A small-molecule ligand and the protein it binds are described below.
Small molecule (SMILES): NS(=O)(=O)c1ccc(C(=O)Cn2cnc3ccccc32)cc1Cl

Sequence of chain 1.D:
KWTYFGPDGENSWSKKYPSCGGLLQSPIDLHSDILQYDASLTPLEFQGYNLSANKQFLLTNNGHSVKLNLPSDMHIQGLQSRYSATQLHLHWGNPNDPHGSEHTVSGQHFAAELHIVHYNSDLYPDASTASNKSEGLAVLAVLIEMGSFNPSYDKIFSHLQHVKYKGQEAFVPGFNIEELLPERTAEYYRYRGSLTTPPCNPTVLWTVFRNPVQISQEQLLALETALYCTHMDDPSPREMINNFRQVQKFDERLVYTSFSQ

Binding-site contacts:
Ligand atom O9 contacts residue TRP208 of chain 1.D at 3.4 Å.
Ligand atom C23 contacts residue SER130 of chain 1.D at 3.9 Å.
Ligand atom O9 contacts residue LEU197 of chain 1.D at 3.4 Å.
Ligand atom C16 contacts residue SER130 of chain 1.D at 3.9 Å.
Ligand atom N10 contacts residue HIS91 of chain 1.D at 3.2 Å (h-bond).
Ligand atom C23 contacts residue SER133 of chain 1.D at 3.8 Å.
Ligand atom S7 contacts residue HIS117 of chain 1.D at 3.9 Å.
Ligand atom C5 contacts residue VAL119 of chain 1.D at 3.9 Å (hydrophobic).
Ligand atom N14 contacts residue SO41 of chain 1.W at 3.8 Å.
Ligand atom N10 contacts residue HIS93 of chain 1.D at 3.3 Å (h-bond).
Ligand atom C2 contacts residue THR199 of chain 1.D at 3.3 Å.
Ligand atom C22 contacts residue SER133 of chain 1.D at 3.8 Å.
Ligand atom S7 contacts residue THR198 of chain 1.D at 3.9 Å.
Ligand atom N10 contacts residue HIS117 of chain 1.D at 3.4 Å (h-bond).
Ligand atom O8 contacts residue HIS117 of chain 1.D at 3.2 Å (h-bond).
Ligand atom C13 contacts residue SO41 of chain 1.W at 3.4 Å.
Ligand atom CL1 contacts residue VAL119 of chain 1.D at 3.9 Å.
Ligand atom S7 contacts residue ZN1 of chain 1.U at 3.0 Å.
Ligand atom S7 contacts residue HIS91 of chain 1.D at 3.9 Å.
Ligand atom O8 contacts residue TRP208 of chain 1.D at 3.9 Å.
Ligand atom C6 contacts residue LEU197 of chain 1.D at 3.8 Å (hydrophobic).
Ligand atom C21 contacts residue PRO201 of chain 1.D at 3.5 Å (hydrophobic).
Ligand atom C3 contacts residue THR199 of chain 1.D at 3.6 Å.
Ligand atom O9 contacts residue THR198 of chain 1.D at 2.9 Å (h-bond).
Ligand atom O8 contacts residue ZN1 of chain 1.U at 2.9 Å.
Ligand atom C4 contacts residue LEU197 of chain 1.D at 3.7 Å (hydrophobic).
Ligand atom C2 contacts residue EDO1 of chain 1.X at 3.7 Å.
Ligand atom O8 contacts residue HIS91 of chain 1.D at 3.3 Å.
Ligand atom N17 contacts residue SER130 of chain 1.D at 2.8 Å (h-bond).
Ligand atom CL1 contacts residue VAL206 of chain 1.D at 3.9 Å.
Ligand atom C3 contacts residue EDO1 of chain 1.X at 3.9 Å.
Ligand atom C20 contacts residue PRO201 of chain 1.D at 3.8 Å (hydrophobic).
Ligand atom C2 contacts residue HIS91 of chain 1.D at 3.9 Å.
Ligand atom C5 contacts residue LEU197 of chain 1.D at 3.8 Å (hydrophobic).
Ligand atom CL1 contacts residue VAL141 of chain 1.D at 3.3 Å.
Ligand atom N10 contacts residue THR198 of chain 1.D at 2.9 Å (h-bond).
Ligand atom O8 contacts residue VAL119 of chain 1.D at 3.8 Å.
Ligand atom N10 contacts residue ZN1 of chain 1.U at 1.9 Å.
Ligand atom C16 contacts residue SO41 of chain 1.W at 3.5 Å.
Ligand atom C19 contacts residue SER130 of chain 1.D at 3.7 Å.